Sequence of chain 1.B:
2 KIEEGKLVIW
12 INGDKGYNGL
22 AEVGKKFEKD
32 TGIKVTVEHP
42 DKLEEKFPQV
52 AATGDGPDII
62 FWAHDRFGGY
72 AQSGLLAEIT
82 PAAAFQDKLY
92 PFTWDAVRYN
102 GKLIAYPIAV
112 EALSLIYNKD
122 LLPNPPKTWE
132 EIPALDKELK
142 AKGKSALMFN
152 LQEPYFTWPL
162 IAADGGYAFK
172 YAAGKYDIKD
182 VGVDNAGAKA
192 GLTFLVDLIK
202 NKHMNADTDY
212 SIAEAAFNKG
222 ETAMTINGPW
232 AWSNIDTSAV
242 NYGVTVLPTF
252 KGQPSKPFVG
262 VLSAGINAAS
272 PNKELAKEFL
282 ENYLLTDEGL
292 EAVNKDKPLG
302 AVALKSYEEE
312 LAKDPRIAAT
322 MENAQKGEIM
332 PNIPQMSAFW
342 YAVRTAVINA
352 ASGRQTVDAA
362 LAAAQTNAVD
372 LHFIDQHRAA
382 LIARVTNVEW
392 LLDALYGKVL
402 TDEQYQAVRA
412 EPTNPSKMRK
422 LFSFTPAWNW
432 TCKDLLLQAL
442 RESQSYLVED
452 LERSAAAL

Binding-site contacts:
Ligand atom O6 contacts residue MET331 of chain 1.B at 3.6 Å.
Ligand atom O6 contacts residue TRP63 of chain 1.B at 2.9 Å (h-bond).
Ligand atom C6 contacts residue TRP63 of chain 1.B at 3.2 Å (hydrophobic).
Ligand atom O5 contacts residue ASP66 of chain 1.B at 3.6 Å.
Ligand atom O1 contacts residue GLU45 of chain 1.B at 3.5 Å (salt-bridge).
Ligand atom O2 contacts residue GLU154 of chain 1.B at 2.9 Å (salt-bridge).
Ligand atom C3 contacts residue TRP341 of chain 1.B at 3.7 Å (hydrophobic).
Ligand atom O3 contacts residue TRP341 of chain 1.B at 2.4 Å.
Ligand atom O3 contacts residue TYR156 of chain 1.B at 3.0 Å.
Ligand atom O5 contacts residue TYR156 of chain 1.B at 3.7 Å.
Ligand atom O6 contacts residue ASP66 of chain 1.B at 2.5 Å (salt-bridge).
Ligand atom O2 contacts residue PRO155 of chain 1.B at 3.7 Å.
Ligand atom O4 contacts residue LYS16 of chain 1.B at 2.8 Å (salt-bridge).
Ligand atom O5 contacts residue TRP341 of chain 1.B at 3.5 Å.
Ligand atom C3 contacts residue TYR156 of chain 1.B at 3.3 Å (hydrophobic).
Ligand atom C6 contacts residue ASP66 of chain 1.B at 2.7 Å.
Ligand atom C4 contacts residue TRP231 of chain 1.B at 3.8 Å (hydrophobic).
Ligand atom C1 contacts residue TYR156 of chain 1.B at 3.7 Å (hydrophobic).
Ligand atom C5 contacts residue ARG67 of chain 1.B at 3.8 Å.
Ligand atom O4 contacts residue GLU112 of chain 1.B at 3.2 Å (salt-bridge).
Ligand atom O6 contacts residue ALA64 of chain 1.B at 3.0 Å.
Ligand atom C1 contacts residue GLU46 of chain 1.B at 3.4 Å.
Ligand atom O3 contacts residue ASP15 of chain 1.B at 2.7 Å (salt-bridge).
Ligand atom C5 contacts residue TRP63 of chain 1.B at 3.8 Å (hydrophobic).
Ligand atom C6 contacts residue ARG67 of chain 1.B at 2.9 Å.
Ligand atom C5 contacts residue GLU45 of chain 1.B at 3.6 Å.
Ligand atom C2 contacts residue TYR156 of chain 1.B at 3.9 Å (hydrophobic).
Ligand atom O2 contacts residue ARG345 of chain 1.B at 3.7 Å.
Ligand atom O2 contacts residue TYR156 of chain 1.B at 3.6 Å.
Ligand atom C3 contacts residue ASP15 of chain 1.B at 3.9 Å.
Ligand atom C6 contacts residue ALA64 of chain 1.B at 3.3 Å (hydrophobic).
Ligand atom O6 contacts residue ARG67 of chain 1.B at 2.8 Å.
Ligand atom O5 contacts residue ARG67 of chain 1.B at 3.7 Å.
Ligand atom O3 contacts residue TRP231 of chain 1.B at 3.5 Å.
Ligand atom C1 contacts residue TYR342 of chain 1.B at 3.8 Å (hydrophobic).
Ligand atom O5 contacts residue GLU45 of chain 1.B at 3.5 Å (salt-bridge).
Ligand atom C1 contacts residue TRP341 of chain 1.B at 3.7 Å (hydrophobic).
Ligand atom O5 contacts residue TYR342 of chain 1.B at 3.8 Å.
Ligand atom O1 contacts residue GLU46 of chain 1.B at 3.5 Å (salt-bridge).
Ligand atom O5 contacts residue GLU46 of chain 1.B at 3.5 Å (salt-bridge).

The small molecule below binds the protein below.
Small molecule (SMILES): OC[C@H]1O[C@H](O[C@H]2[C@H](O)[C@@H](O)[C@@H](O[C@H]3[C@H](O)[C@@H](O)[C@@H](O)O[C@@H]3CO)O[C@@H]2CO)[C@H](O)[C@@H](O)[C@@H]1O